A protein and the small-molecule ligand that binds it are described below.
Small molecule (SMILES): CO[C@@H]1[C@H](O)[C@H](n2cnc3c(=O)nc(N)[nH]c32)O[C@H]1COP(=O)(O)OP(=O)(O)OP(=O)(O)O

Sequence of chain 1.G:
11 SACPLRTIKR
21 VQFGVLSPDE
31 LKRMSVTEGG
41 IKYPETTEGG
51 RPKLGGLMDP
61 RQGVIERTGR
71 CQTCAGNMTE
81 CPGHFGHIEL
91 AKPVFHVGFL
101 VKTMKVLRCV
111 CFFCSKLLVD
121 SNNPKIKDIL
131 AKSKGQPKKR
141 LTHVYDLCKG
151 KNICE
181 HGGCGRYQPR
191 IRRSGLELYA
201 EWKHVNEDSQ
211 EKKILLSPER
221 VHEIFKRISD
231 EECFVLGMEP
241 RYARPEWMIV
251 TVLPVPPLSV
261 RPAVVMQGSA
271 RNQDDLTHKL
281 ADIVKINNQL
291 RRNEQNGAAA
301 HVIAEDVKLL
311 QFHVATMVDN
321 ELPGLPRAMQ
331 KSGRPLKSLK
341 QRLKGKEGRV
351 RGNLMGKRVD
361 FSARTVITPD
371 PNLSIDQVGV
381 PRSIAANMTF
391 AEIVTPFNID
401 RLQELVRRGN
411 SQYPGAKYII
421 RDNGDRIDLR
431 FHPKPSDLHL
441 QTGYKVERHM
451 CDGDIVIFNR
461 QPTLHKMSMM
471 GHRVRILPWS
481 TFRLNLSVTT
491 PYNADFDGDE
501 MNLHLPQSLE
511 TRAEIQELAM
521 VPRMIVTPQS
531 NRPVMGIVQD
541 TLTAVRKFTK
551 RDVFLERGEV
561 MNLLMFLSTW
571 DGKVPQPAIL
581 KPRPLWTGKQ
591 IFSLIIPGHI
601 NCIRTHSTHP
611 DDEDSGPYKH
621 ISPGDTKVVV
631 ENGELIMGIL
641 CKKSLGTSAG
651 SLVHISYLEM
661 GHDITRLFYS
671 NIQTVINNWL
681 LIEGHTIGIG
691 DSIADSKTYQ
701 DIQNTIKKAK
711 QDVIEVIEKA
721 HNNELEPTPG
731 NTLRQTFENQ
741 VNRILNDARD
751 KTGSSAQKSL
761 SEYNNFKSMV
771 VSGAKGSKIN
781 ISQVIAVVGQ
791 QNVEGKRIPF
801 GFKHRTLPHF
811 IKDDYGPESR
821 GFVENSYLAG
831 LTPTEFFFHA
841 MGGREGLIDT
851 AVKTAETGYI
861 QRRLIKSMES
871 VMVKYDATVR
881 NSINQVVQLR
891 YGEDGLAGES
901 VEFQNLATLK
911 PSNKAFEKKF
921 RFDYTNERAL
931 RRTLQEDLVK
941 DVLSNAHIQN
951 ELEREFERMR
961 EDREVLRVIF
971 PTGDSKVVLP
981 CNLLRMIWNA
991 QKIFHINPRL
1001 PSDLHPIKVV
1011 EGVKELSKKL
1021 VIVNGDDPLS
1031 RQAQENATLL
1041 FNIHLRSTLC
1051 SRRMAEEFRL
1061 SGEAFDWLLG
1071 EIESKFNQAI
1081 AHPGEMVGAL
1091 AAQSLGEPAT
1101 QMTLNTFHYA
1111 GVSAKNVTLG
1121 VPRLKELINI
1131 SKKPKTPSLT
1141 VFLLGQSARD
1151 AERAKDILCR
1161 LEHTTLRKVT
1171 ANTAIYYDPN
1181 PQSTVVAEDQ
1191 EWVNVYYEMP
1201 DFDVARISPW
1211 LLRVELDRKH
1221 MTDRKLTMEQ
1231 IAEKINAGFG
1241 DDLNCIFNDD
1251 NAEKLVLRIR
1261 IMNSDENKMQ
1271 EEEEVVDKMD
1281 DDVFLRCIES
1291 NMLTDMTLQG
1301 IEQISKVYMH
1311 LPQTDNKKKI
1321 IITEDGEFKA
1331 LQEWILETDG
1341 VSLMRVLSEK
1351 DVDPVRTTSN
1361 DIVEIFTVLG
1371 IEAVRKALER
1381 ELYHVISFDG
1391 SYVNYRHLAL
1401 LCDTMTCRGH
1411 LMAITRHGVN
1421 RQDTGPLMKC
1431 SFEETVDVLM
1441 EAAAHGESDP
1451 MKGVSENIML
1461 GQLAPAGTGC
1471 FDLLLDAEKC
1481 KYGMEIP

Binding-site contacts:
Ligand atom C07 contacts residue ASN493 of chain 1.G at 3.4 Å.
Ligand atom C07 contacts residue ARG460 of chain 1.G at 3.8 Å.
Ligand atom P30 contacts residue ARG975 of chain 1.H at 3.2 Å.
Ligand atom O24 contacts residue TYR724 of chain 1.H at 4.1 Å.
Ligand atom N19 contacts residue THR854 of chain 1.G at 4.2 Å.
Ligand atom O29 contacts residue ARG721 of chain 1.H at 4.4 Å.
Ligand atom O29 contacts residue ARG975 of chain 1.H at 4.0 Å.
Ligand atom O23 contacts residue TYR724 of chain 1.H at 4.0 Å.
Ligand atom C03 contacts residue ARG460 of chain 1.G at 4.2 Å.
Ligand atom O33 contacts residue LYS942 of chain 1.H at 4.4 Å.
Ligand atom C15 contacts residue THR854 of chain 1.G at 4.0 Å.
Ligand atom O08 contacts residue ASN493 of chain 1.G at 3.7 Å.
Ligand atom O31 contacts residue ARG721 of chain 1.H at 3.9 Å.
Ligand atom O31 contacts residue ASP497 of chain 1.G at 3.6 Å.
Ligand atom O33 contacts residue ASP792 of chain 1.H at 2.7 Å (salt-bridge).
Ligand atom O32 contacts residue ARG721 of chain 1.H at 3.5 Å (salt-bridge).
Ligand atom O32 contacts residue ARG975 of chain 1.H at 2.2 Å (salt-bridge).
Ligand atom O27 contacts residue TYR724 of chain 1.H at 3.8 Å.
Ligand atom N19 contacts residue PRO462 of chain 1.G at 4.0 Å.
Ligand atom O33 contacts residue ARG975 of chain 1.H at 3.5 Å (salt-bridge).
Ligand atom N14 contacts residue PRO462 of chain 1.G at 4.2 Å.
Ligand atom C01 contacts residue ASN493 of chain 1.G at 3.7 Å.
Ligand atom N16 contacts residue THR854 of chain 1.G at 3.9 Å.
Ligand atom O32 contacts residue ASP792 of chain 1.H at 3.6 Å (salt-bridge).
Ligand atom C03 contacts residue ASN493 of chain 1.G at 3.6 Å.
Ligand atom O05 contacts residue ARG460 of chain 1.G at 4.1 Å.
Ligand atom O33 contacts residue ASP497 of chain 1.G at 2.1 Å (salt-bridge).
Ligand atom P30 contacts residue ASP792 of chain 1.H at 3.7 Å.
Ligand atom P30 contacts residue ASP497 of chain 1.G at 3.2 Å.
Ligand atom O29 contacts residue ASP497 of chain 1.G at 3.5 Å (salt-bridge).
Ligand atom N14 contacts residue THR854 of chain 1.G at 4.4 Å.
Ligand atom C06 contacts residue ARG460 of chain 1.G at 3.6 Å.
Ligand atom O29 contacts residue ASP495 of chain 1.G at 4.2 Å.
Ligand atom O31 contacts residue LYS942 of chain 1.H at 3.1 Å.
Ligand atom O27 contacts residue ARG721 of chain 1.H at 4.1 Å.
Ligand atom C17 contacts residue THR854 of chain 1.G at 4.3 Å.
Ligand atom O28 contacts residue ARG721 of chain 1.H at 3.9 Å.
Ligand atom O02 contacts residue ASN493 of chain 1.G at 3.3 Å (h-bond).
Ligand atom P26 contacts residue ARG721 of chain 1.H at 4.3 Å.
Ligand atom P30 contacts residue ARG721 of chain 1.H at 4.3 Å.

Sequence of chain 1.H:
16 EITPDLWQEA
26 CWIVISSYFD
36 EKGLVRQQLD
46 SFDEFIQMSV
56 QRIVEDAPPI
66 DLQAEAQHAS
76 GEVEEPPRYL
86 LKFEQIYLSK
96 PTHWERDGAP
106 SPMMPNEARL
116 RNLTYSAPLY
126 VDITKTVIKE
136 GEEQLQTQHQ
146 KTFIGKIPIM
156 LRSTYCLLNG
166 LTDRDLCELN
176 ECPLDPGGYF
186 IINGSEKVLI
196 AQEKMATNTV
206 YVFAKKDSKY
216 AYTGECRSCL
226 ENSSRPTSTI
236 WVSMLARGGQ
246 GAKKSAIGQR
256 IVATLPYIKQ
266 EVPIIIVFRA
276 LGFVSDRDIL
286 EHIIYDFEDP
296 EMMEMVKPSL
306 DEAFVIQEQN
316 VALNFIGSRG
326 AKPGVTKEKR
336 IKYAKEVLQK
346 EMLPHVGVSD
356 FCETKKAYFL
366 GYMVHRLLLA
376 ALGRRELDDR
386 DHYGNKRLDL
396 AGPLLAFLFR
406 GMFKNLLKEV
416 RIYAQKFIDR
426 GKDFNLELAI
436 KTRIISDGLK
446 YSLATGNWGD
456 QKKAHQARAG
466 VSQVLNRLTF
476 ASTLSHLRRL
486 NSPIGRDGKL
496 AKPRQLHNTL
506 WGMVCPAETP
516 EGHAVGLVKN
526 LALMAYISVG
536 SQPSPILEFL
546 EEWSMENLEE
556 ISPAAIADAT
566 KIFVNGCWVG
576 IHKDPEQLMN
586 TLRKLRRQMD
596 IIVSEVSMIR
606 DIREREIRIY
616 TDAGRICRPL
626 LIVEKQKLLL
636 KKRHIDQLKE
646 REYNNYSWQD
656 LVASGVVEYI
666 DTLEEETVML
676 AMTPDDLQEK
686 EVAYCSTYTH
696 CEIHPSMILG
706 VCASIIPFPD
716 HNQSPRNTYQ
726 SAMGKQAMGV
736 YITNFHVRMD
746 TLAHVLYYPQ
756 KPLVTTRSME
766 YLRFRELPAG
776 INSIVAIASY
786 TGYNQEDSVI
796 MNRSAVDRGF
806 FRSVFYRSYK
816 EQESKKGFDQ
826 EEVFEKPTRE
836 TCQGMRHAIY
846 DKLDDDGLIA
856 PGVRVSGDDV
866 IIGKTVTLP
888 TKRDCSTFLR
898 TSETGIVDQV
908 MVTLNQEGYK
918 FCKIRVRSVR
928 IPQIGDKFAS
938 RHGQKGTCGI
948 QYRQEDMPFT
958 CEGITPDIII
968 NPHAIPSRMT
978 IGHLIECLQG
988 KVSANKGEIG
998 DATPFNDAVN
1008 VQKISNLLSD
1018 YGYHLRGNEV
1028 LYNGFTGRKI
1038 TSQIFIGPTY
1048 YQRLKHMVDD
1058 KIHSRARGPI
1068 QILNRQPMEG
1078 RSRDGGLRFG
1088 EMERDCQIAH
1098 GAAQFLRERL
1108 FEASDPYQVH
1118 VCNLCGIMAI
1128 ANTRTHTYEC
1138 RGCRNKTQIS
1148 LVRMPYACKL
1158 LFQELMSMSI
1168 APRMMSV